The protein below binds the small molecule below.
Small molecule (SMILES): CC(=O)N[C@@H]1[C@@H](O)[C@H](O)[C@@H](CO)O[C@H]1O

Sequence of chain 1.A:
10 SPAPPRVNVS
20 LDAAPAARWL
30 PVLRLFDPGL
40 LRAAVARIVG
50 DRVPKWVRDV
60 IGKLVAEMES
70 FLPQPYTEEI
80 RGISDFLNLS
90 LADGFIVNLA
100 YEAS

Binding-site contacts:
Ligand atom C8 contacts residue ASN87 of chain 1.A at 4.2 Å.
Ligand atom O7 contacts residue LEU86 of chain 1.A at 4.2 Å.
Ligand atom C8 contacts residue GLY38 of chain 1.A at 3.9 Å.
Ligand atom C7 contacts residue LEU86 of chain 1.A at 4.4 Å (hydrophobic).
Ligand atom C7 contacts residue PHE85 of chain 1.A at 4.4 Å (hydrophobic).
Ligand atom O5 contacts residue ASN87 of chain 1.A at 2.4 Å (h-bond).
Ligand atom C7 contacts residue ASN87 of chain 1.A at 3.0 Å.
Ligand atom C3 contacts residue ASN87 of chain 1.A at 3.8 Å.
Ligand atom N2 contacts residue PHE85 of chain 1.A at 4.0 Å.
Ligand atom C1 contacts residue PHE85 of chain 1.A at 4.1 Å (hydrophobic).
Ligand atom C4 contacts residue ASN87 of chain 1.A at 4.2 Å.
Ligand atom C8 contacts residue PRO37 of chain 1.A at 4.0 Å (hydrophobic).
Ligand atom C8 contacts residue PHE85 of chain 1.A at 4.4 Å (hydrophobic).
Ligand atom O6 contacts residue ASN87 of chain 1.A at 4.0 Å.
Ligand atom C2 contacts residue ASN87 of chain 1.A at 2.5 Å.
Ligand atom C8 contacts residue LEU86 of chain 1.A at 4.4 Å (hydrophobic).
Ligand atom C1 contacts residue ASN87 of chain 1.A at 1.4 Å.
Ligand atom C6 contacts residue ASN87 of chain 1.A at 4.5 Å.
Ligand atom C5 contacts residue ASN87 of chain 1.A at 3.6 Å.
Ligand atom O7 contacts residue ASN87 of chain 1.A at 2.7 Å (h-bond).
Ligand atom N2 contacts residue ASN87 of chain 1.A at 2.9 Å (h-bond).
Ligand atom O7 contacts residue ARG41 of chain 1.A at 4.2 Å.